Binding-site contacts:
Ligand atom C2 contacts residue VAL276 of chain 1.B at 3.8 Å (hydrophobic).
Ligand atom C20 contacts residue PHE283 of chain 1.B at 3.8 Å (hydrophobic).
Ligand atom C6 contacts residue GLY279 of chain 1.B at 3.6 Å.
Ligand atom C16 contacts residue PHE283 of chain 1.B at 3.6 Å (hydrophobic).
Ligand atom C9 contacts residue GLY279 of chain 1.B at 3.8 Å.
Ligand atom C10 contacts residue GLY279 of chain 1.B at 3.7 Å.
Ligand atom N contacts residue GLY279 of chain 1.B at 3.8 Å.
Ligand atom C20 contacts residue PHE250 of chain 1.B at 3.8 Å (hydrophobic).
Ligand atom N7 contacts residue GLY279 of chain 1.B at 3.8 Å.
Ligand atom C24 contacts residue PHE283 of chain 1.B at 3.5 Å (hydrophobic).
Ligand atom C26 contacts residue PHE283 of chain 1.B at 3.5 Å (hydrophobic).
Ligand atom C21 contacts residue PHE283 of chain 1.B at 3.4 Å (hydrophobic).
Ligand atom C24 contacts residue LEU189 of chain 1.B at 3.8 Å (hydrophobic).
Ligand atom C4 contacts residue GLY279 of chain 1.B at 3.8 Å.
Ligand atom C25 contacts residue PHE283 of chain 1.B at 3.6 Å (hydrophobic).
Ligand atom C3 contacts residue TYR247 of chain 1.B at 3.5 Å (hydrophobic).
Ligand atom C26 contacts residue ILE246 of chain 1.B at 3.8 Å (hydrophobic).
Ligand atom C2 contacts residue TYR247 of chain 1.B at 3.5 Å (hydrophobic).
Ligand atom N19 contacts residue PHE250 of chain 1.B at 3.7 Å.
Ligand atom C27 contacts residue ILE246 of chain 1.B at 3.7 Å (hydrophobic).
Ligand atom C32 contacts residue SER231 of chain 1.B at 3.7 Å.
Ligand atom O17 contacts residue VAL287 of chain 1.B at 3.7 Å.
Ligand atom C10 contacts residue TYR247 of chain 1.B at 3.6 Å (hydrophobic).
Ligand atom C1 contacts residue VAL276 of chain 1.B at 3.8 Å (hydrophobic).
Ligand atom C16 contacts residue GLY279 of chain 1.B at 3.1 Å.
Ligand atom C1 contacts residue GLU275 of chain 1.B at 3.7 Å.
Ligand atom C6 contacts residue TYR247 of chain 1.B at 3.6 Å (hydrophobic).
Ligand atom C31 contacts residue TYR78 of chain 1.B at 3.9 Å (hydrophobic).
Ligand atom C22 contacts residue PHE283 of chain 1.B at 3.6 Å (hydrophobic).
Ligand atom C15 contacts residue PHE283 of chain 1.B at 3.5 Å (hydrophobic).
Ligand atom C contacts residue GLU275 of chain 1.B at 3.8 Å.
Ligand atom C11 contacts residue TYR247 of chain 1.B at 3.8 Å (hydrophobic).
Ligand atom C27 contacts residue PHE283 of chain 1.B at 3.5 Å (hydrophobic).
Ligand atom N contacts residue TYR247 of chain 1.B at 2.7 Å (h-bond).
Ligand atom O28 contacts residue GLN280 of chain 1.B at 3.1 Å (h-bond).
Ligand atom C26 contacts residue LEU229 of chain 1.B at 3.8 Å (hydrophobic).
Ligand atom C3 contacts residue GLY279 of chain 1.B at 3.6 Å.
Ligand atom C15 contacts residue GLY282 of chain 1.B at 3.7 Å.
Ligand atom O29 contacts residue MET267 of chain 1.B at 3.5 Å (h-bond).
Ligand atom C11 contacts residue MET267 of chain 1.B at 3.7 Å (hydrophobic).

The protein below binds the small molecule below.
Small molecule (SMILES): COc1ccc(-n2c(CCN3C(=O)c4cccc(OC(C)C)c4C3=O)nc3ccccc3c2=O)cc1

Sequence of chain 1.B:
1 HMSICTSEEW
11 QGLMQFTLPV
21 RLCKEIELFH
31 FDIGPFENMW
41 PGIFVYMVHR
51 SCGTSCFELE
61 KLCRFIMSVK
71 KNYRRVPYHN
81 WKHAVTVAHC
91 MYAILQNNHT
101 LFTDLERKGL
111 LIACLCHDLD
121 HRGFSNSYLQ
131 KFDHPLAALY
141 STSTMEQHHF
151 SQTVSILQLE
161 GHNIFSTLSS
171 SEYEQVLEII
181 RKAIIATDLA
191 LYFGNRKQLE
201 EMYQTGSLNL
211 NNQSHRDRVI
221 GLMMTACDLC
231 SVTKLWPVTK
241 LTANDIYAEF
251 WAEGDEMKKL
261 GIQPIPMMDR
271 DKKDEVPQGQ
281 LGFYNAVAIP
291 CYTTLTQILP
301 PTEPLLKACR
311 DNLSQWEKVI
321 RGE